Binding-site contacts:
Ligand atom C8 contacts residue TYR41 of chain 3.E at 3.6 Å (hydrophobic).
Ligand atom C1 contacts residue ASP338 of chain 3.E at 4.3 Å.
Ligand atom C8 contacts residue GLU61 of chain 3.E at 3.3 Å.
Ligand atom O6 contacts residue HIS339 of chain 3.E at 3.9 Å.
Ligand atom C7 contacts residue SER390 of chain 3.E at 4.2 Å.
Ligand atom O6 contacts residue ARG358 of chain 3.E at 3.3 Å.
Ligand atom O6 contacts residue TYR41 of chain 3.E at 3.6 Å.
Ligand atom O6 contacts residue TYR386 of chain 3.E at 4.0 Å.
Ligand atom C7 contacts residue GLN39 of chain 3.E at 4.1 Å.
Ligand atom C1 contacts residue ASN388 of chain 3.E at 1.4 Å.
Ligand atom N2 contacts residue ASN388 of chain 3.E at 2.9 Å (h-bond).
Ligand atom C3 contacts residue TYR41 of chain 3.E at 4.2 Å (hydrophobic).
Ligand atom C4 contacts residue ASN388 of chain 3.E at 4.2 Å.
Ligand atom C6 contacts residue ASP338 of chain 3.E at 3.3 Å.
Ligand atom C6 contacts residue TYR41 of chain 3.E at 3.6 Å (hydrophobic).
Ligand atom C7 contacts residue ASN388 of chain 3.E at 3.6 Å.
Ligand atom C8 contacts residue SER390 of chain 3.E at 3.3 Å.
Ligand atom O7 contacts residue GLN39 of chain 3.E at 2.9 Å (h-bond).
Ligand atom C5 contacts residue ASN388 of chain 3.E at 3.6 Å.
Ligand atom O5 contacts residue TYR41 of chain 3.E at 4.4 Å.
Ligand atom C7 contacts residue TYR41 of chain 3.E at 3.5 Å (hydrophobic).
Ligand atom O5 contacts residue ARG358 of chain 3.E at 3.4 Å (salt-bridge).
Ligand atom O5 contacts residue ASP338 of chain 3.E at 4.2 Å.
Ligand atom C2 contacts residue ARG358 of chain 3.E at 4.3 Å.
Ligand atom C6 contacts residue ARG358 of chain 3.E at 4.4 Å.
Ligand atom C3 contacts residue ASP338 of chain 3.E at 4.5 Å.
Ligand atom C1 contacts residue ARG358 of chain 3.E at 3.7 Å.
Ligand atom O5 contacts residue ASN388 of chain 3.E at 2.3 Å (h-bond).
Ligand atom N2 contacts residue TYR41 of chain 3.E at 4.3 Å.
Ligand atom O7 contacts residue ASN388 of chain 3.E at 3.9 Å.
Ligand atom O6 contacts residue ASP338 of chain 3.E at 2.9 Å (salt-bridge).
Ligand atom O4 contacts residue ASP338 of chain 3.E at 4.2 Å.
Ligand atom C3 contacts residue ASN388 of chain 3.E at 3.8 Å.
Ligand atom C2 contacts residue ASN388 of chain 3.E at 2.5 Å.
Ligand atom C4 contacts residue TYR41 of chain 3.E at 3.9 Å (hydrophobic).
Ligand atom C5 contacts residue TYR41 of chain 3.E at 3.4 Å (hydrophobic).
Ligand atom C4 contacts residue ASP338 of chain 3.E at 4.3 Å.
Ligand atom C5 contacts residue ASP338 of chain 3.E at 3.5 Å.
Ligand atom O7 contacts residue TYR41 of chain 3.E at 3.3 Å (h-bond).
Ligand atom O4 contacts residue TYR41 of chain 3.E at 3.5 Å (h-bond).

A small-molecule ligand and the protein it binds are described below.
Small molecule (SMILES): CC(=O)N[C@H]1[C@H](O[C@H]2[C@H](O)[C@@H](NC(C)=O)CO[C@@H]2CO)O[C@H](CO)[C@@H](O[C@@H]2O[C@H](CO[C@H]3O[C@H](CO)[C@@H](O)[C@H](O)[C@@H]3O)[C@@H](O)[C@H](O[C@H]3O[C@H](CO)[C@@H](O)[C@H](O)[C@@H]3O)[C@@H]2O)[C@@H]1O

Sequence of chain 3.E:
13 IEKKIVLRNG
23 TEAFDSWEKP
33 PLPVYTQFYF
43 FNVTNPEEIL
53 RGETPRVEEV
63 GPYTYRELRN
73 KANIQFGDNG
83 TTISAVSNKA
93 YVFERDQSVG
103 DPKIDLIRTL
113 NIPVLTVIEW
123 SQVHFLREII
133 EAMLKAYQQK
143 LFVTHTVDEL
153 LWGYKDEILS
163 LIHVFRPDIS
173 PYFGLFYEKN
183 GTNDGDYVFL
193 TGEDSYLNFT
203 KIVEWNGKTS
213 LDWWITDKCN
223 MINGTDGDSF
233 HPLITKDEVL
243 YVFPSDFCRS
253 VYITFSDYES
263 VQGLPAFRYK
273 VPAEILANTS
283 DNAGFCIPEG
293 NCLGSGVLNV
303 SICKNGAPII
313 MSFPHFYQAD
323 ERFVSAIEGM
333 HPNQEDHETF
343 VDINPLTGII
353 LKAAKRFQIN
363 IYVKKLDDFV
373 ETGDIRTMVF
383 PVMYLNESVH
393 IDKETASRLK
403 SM